A small-molecule ligand and the protein it binds are described below.
Small molecule (SMILES): CC(=O)N[C@H]1[C@H](O[C@H]2[C@H](O)[C@@H](NC(C)=O)CO[C@@H]2CO[C@@H]2O[C@@H](C)[C@@H](O)[C@@H](O)[C@@H]2O)O[C@H](CO)[C@@H](O[C@@H]2O[C@H](CO[C@H]3O[C@H](CO)[C@@H](O)[C@H](O)[C@@H]3O[C@@H]3O[C@H](CO)[C@@H](O)[C@H](O)[C@H]3NC(C)=O)[C@@H](O)[C@H](O[C@H]3O[C@H](CO)[C@@H](O)[C@H](O)[C@@H]3O[C@@H]3O[C@H](CO)[C@@H](O)[C@H](O)[C@H]3NC(C)=O)[C@@H]2O)[C@@H]1O

Sequence of chain 1.B:
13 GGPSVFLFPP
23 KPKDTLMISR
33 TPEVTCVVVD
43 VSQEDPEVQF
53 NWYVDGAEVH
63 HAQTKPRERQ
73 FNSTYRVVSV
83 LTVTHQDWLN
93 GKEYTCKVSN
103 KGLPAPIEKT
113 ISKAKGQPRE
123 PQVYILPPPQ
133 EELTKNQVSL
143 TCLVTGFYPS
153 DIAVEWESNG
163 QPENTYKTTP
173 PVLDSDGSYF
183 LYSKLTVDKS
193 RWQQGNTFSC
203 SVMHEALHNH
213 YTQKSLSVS

Binding-site contacts:
Ligand atom C8 contacts residue PHE18 of chain 1.B at 3.7 Å (hydrophobic).
Ligand atom C1 contacts residue THR76 of chain 1.B at 3.4 Å.
Ligand atom O5 contacts residue ASN74 of chain 1.B at 2.4 Å (h-bond).
Ligand atom C6 contacts residue PHE73 of chain 1.B at 3.5 Å (hydrophobic).
Ligand atom N2 contacts residue ASP42 of chain 1.B at 3.4 Å (salt-bridge).
Ligand atom C3 contacts residue ASN74 of chain 1.B at 3.8 Å.
Ligand atom C2 contacts residue ASN74 of chain 1.B at 2.4 Å.
Ligand atom C8 contacts residue GLN72 of chain 1.B at 3.7 Å.
Ligand atom C4 contacts residue ASP42 of chain 1.B at 3.9 Å.
Ligand atom C7 contacts residue VAL41 of chain 1.B at 4.0 Å (hydrophobic).
Ligand atom O4 contacts residue VAL41 of chain 1.B at 3.9 Å.
Ligand atom C5 contacts residue ASP42 of chain 1.B at 3.8 Å.
Ligand atom O7 contacts residue VAL41 of chain 1.B at 2.9 Å.
Ligand atom C1 contacts residue GLN72 of chain 1.B at 3.9 Å.
Ligand atom C8 contacts residue ARG78 of chain 1.B at 3.2 Å.
Ligand atom C2 contacts residue PHE18 of chain 1.B at 3.4 Å (hydrophobic).
Ligand atom O7 contacts residue ASN74 of chain 1.B at 3.7 Å.
Ligand atom O5 contacts residue ASP42 of chain 1.B at 4.0 Å.
Ligand atom O5 contacts residue PHE20 of chain 1.B at 4.0 Å.
Ligand atom C2 contacts residue VAL41 of chain 1.B at 4.0 Å (hydrophobic).
Ligand atom C5 contacts residue ASN74 of chain 1.B at 3.7 Å.
Ligand atom C5 contacts residue GLN72 of chain 1.B at 4.0 Å.
Ligand atom C7 contacts residue ASN74 of chain 1.B at 3.5 Å.
Ligand atom C7 contacts residue ARG78 of chain 1.B at 4.0 Å.
Ligand atom C1 contacts residue PHE18 of chain 1.B at 4.1 Å (hydrophobic).
Ligand atom O6 contacts residue VAL39 of chain 1.B at 3.7 Å.
Ligand atom C6 contacts residue GLN72 of chain 1.B at 3.3 Å.
Ligand atom C3 contacts residue ASP42 of chain 1.B at 3.2 Å.
Ligand atom C1 contacts residue ASN74 of chain 1.B at 1.4 Å.
Ligand atom C2 contacts residue ASP42 of chain 1.B at 3.6 Å.
Ligand atom O3 contacts residue ASP42 of chain 1.B at 3.5 Å (salt-bridge).
Ligand atom O5 contacts residue PHE18 of chain 1.B at 4.0 Å.
Ligand atom O7 contacts residue ARG78 of chain 1.B at 3.8 Å.
Ligand atom O5 contacts residue THR76 of chain 1.B at 3.6 Å.
Ligand atom C3 contacts residue PHE18 of chain 1.B at 3.9 Å (hydrophobic).
Ligand atom O5 contacts residue GLN72 of chain 1.B at 3.8 Å.
Ligand atom C1 contacts residue ASP42 of chain 1.B at 3.3 Å.
Ligand atom N2 contacts residue ASN74 of chain 1.B at 2.8 Å (h-bond).
Ligand atom O6 contacts residue PHE20 of chain 1.B at 3.2 Å.
Ligand atom O4 contacts residue PHE73 of chain 1.B at 3.9 Å.